Binding-site contacts:
Ligand atom OP1 contacts residue VAL65 of chain 1.D at 3.4 Å (h-bond).
Ligand atom OP1 contacts residue THR67 of chain 1.D at 3.7 Å.
Ligand atom OP2 contacts residue VAL65 of chain 1.D at 3.6 Å.
Ligand atom C3' contacts residue LYS68 of chain 1.D at 3.9 Å.
Ligand atom P contacts residue GLY66 of chain 1.D at 3.8 Å.
Ligand atom N3 contacts residue ALA38 of chain 1.D at 3.6 Å.
Ligand atom OP2 contacts residue LYS68 of chain 1.D at 3.1 Å.
Ligand atom OP2 contacts residue GLY66 of chain 1.D at 3.6 Å.
Ligand atom O3' contacts residue ILE69 of chain 1.D at 3.8 Å.
Ligand atom OP3 contacts residue LYS35 of chain 1.D at 2.9 Å (salt-bridge).
Ligand atom C3' contacts residue GLY66 of chain 1.D at 3.7 Å.
Ligand atom OP1 contacts residue ILE69 of chain 1.D at 2.9 Å (h-bond).
Ligand atom C4' contacts residue GLY64 of chain 1.D at 3.4 Å.
Ligand atom OP1 contacts residue NA1 of chain 1.H at 2.5 Å (h-bond).
Ligand atom P contacts residue LYS35 of chain 1.D at 3.8 Å.
Ligand atom C5' contacts residue TYR39 of chain 1.D at 3.7 Å (hydrophobic).
Ligand atom P contacts residue NA1 of chain 1.H at 3.5 Å.
Ligand atom P contacts residue LYS68 of chain 1.D at 3.8 Å.
Ligand atom O3' contacts residue VAL65 of chain 1.D at 3.9 Å.
Ligand atom O3' contacts residue GLY64 of chain 1.D at 3.3 Å.
Ligand atom OP1 contacts residue LYS68 of chain 1.D at 3.5 Å (salt-bridge).
Ligand atom OP2 contacts residue NA1 of chain 1.H at 3.7 Å.
Ligand atom OP1 contacts residue GLY66 of chain 1.D at 2.9 Å (h-bond).
Ligand atom C5' contacts residue GLY66 of chain 1.D at 3.6 Å.
Ligand atom O6 contacts residue HIS34 of chain 1.D at 3.6 Å.
Ligand atom OP1 contacts residue PRO63 of chain 1.D at 3.7 Å.
Ligand atom P contacts residue ILE69 of chain 1.D at 3.9 Å.
Ligand atom O5' contacts residue GLY66 of chain 1.D at 3.6 Å.
Ligand atom OP2 contacts residue THR67 of chain 1.D at 3.8 Å.
Ligand atom OP1 contacts residue GLY64 of chain 1.D at 2.8 Å (h-bond).
Ligand atom P contacts residue GLY64 of chain 1.D at 3.7 Å.
Ligand atom N1 contacts residue HIS34 of chain 1.D at 3.9 Å.
Ligand atom OP1 contacts residue LEU62 of chain 1.D at 3.5 Å (h-bond).
Ligand atom O4' contacts residue ALA38 of chain 1.D at 3.5 Å.
Ligand atom O3' contacts residue LYS68 of chain 1.D at 4.0 Å.
Ligand atom C6 contacts residue HIS34 of chain 1.D at 3.7 Å.
Ligand atom C5' contacts residue GLY64 of chain 1.D at 3.4 Å.
Ligand atom OP1 contacts residue LYS68 of chain 1.D at 3.8 Å.
Ligand atom OP2 contacts residue LYS35 of chain 1.D at 3.6 Å.
Ligand atom P contacts residue VAL65 of chain 1.D at 3.8 Å.

This protein binds this small molecule.
Small molecule (SMILES): Cc1cn([C@H]2C[C@H](O[P](=O)(O)OC[C@H]3O[C@@H](n4ccc(N)nc4=O)C[C@@H]3O[P](=O)(O)OC[C@H]3O[C@@H](n4cnc5c(=O)nc(N)[nH]c54)C[C@@H]3O[P](=O)(O)OC[C@H]3O[C@@H](n4cnc5c(=O)nc(N)[nH]c54)C[C@@H]3O)[C@@H](CO[P](=O)(O)O[C@H]3C[C@H](n4cnc5c(=O)nc(N)[nH]c54)O[C@@H]3COP(=O)(O)O)O2)c(=O)[nH]c1=O

Sequence of chain 1.D:
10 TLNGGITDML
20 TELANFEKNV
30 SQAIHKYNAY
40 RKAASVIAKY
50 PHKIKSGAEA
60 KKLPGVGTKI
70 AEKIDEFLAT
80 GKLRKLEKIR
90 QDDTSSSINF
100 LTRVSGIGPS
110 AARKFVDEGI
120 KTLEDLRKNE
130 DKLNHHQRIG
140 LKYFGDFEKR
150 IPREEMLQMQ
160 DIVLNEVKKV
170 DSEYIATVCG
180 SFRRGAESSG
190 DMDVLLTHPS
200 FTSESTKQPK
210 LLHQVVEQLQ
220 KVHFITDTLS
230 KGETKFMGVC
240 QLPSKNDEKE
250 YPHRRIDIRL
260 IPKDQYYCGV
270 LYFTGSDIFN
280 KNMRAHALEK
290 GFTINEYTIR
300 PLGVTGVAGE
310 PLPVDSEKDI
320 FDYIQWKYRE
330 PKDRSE